Binding-site contacts:
Ligand atom C4 contacts residue HIS114 of chain 1.B at 4.3 Å.
Ligand atom C3 contacts residue SER112 of chain 1.B at 3.7 Å.
Ligand atom C8 contacts residue ASN110 of chain 1.B at 4.5 Å.
Ligand atom C5 contacts residue HIS114 of chain 1.B at 3.3 Å.
Ligand atom C1 contacts residue HIS114 of chain 1.B at 3.7 Å.
Ligand atom C3 contacts residue ASN110 of chain 1.B at 3.8 Å.
Ligand atom C6 contacts residue HIS114 of chain 1.B at 3.5 Å.
Ligand atom C2 contacts residue ASN110 of chain 1.B at 2.5 Å.
Ligand atom O5 contacts residue HIS114 of chain 1.B at 3.5 Å.
Ligand atom C7 contacts residue SER111 of chain 1.B at 4.3 Å.
Ligand atom C2 contacts residue SER112 of chain 1.B at 3.7 Å.
Ligand atom C7 contacts residue ASN110 of chain 1.B at 3.9 Å.
Ligand atom N2 contacts residue ASN110 of chain 1.B at 3.0 Å (h-bond).
Ligand atom C8 contacts residue SER112 of chain 1.B at 4.3 Å.
Ligand atom C1 contacts residue ASN110 of chain 1.B at 1.4 Å.
Ligand atom C4 contacts residue ASN110 of chain 1.B at 4.2 Å.
Ligand atom C8 contacts residue SER111 of chain 1.B at 3.1 Å.
Ligand atom O4 contacts residue HIS114 of chain 1.B at 3.9 Å.
Ligand atom O7 contacts residue ASN110 of chain 1.B at 4.4 Å.
Ligand atom O7 contacts residue HIS114 of chain 1.B at 3.0 Å (h-bond).
Ligand atom N2 contacts residue SER112 of chain 1.B at 3.4 Å (h-bond).
Ligand atom C7 contacts residue SER112 of chain 1.B at 4.5 Å.
Ligand atom C5 contacts residue ASN110 of chain 1.B at 3.6 Å.
Ligand atom C7 contacts residue HIS114 of chain 1.B at 3.1 Å.
Ligand atom C1 contacts residue SER112 of chain 1.B at 3.6 Å.
Ligand atom N2 contacts residue HIS114 of chain 1.B at 4.1 Å.
Ligand atom C3 contacts residue HIS114 of chain 1.B at 4.3 Å.
Ligand atom O5 contacts residue ASN110 of chain 1.B at 2.4 Å (h-bond).
Ligand atom C8 contacts residue HIS114 of chain 1.B at 3.1 Å.

This protein binds this small molecule.
Small molecule (SMILES): CC(=O)N[C@H]1[C@H](O[C@H]2[C@H](O)[C@@H](NC(C)=O)CO[C@@H]2CO)O[C@H](CO)[C@@H](O)[C@@H]1O

Sequence of chain 1.B:
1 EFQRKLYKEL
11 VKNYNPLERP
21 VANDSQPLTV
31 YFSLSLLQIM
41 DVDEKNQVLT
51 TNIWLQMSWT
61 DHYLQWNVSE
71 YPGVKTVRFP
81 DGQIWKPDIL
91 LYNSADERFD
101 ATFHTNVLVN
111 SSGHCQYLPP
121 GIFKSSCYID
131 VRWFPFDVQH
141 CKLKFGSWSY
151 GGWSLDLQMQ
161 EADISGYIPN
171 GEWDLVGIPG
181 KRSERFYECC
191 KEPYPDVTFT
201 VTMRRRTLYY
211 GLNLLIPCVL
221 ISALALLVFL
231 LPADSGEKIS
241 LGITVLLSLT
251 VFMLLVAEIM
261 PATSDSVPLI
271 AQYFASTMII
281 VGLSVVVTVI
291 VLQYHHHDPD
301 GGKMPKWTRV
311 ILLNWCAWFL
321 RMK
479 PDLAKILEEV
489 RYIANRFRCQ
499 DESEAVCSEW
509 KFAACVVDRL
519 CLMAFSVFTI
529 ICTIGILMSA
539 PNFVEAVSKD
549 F